Sequence of chain 1.B:
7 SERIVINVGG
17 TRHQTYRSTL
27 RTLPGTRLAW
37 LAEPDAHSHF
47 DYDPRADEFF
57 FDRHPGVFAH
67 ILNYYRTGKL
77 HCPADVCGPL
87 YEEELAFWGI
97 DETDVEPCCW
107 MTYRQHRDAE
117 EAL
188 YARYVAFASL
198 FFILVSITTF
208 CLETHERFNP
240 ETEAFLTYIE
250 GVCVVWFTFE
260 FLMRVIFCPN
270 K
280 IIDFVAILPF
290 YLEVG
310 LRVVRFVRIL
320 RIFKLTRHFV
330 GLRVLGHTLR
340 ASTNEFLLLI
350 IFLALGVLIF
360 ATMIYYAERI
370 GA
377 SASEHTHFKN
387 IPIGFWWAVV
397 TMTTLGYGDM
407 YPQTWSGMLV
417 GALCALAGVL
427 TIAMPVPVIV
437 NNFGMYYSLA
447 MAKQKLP

This protein binds this small molecule.
Small molecule (SMILES): Cc1ccc(S(=O)(=O)n2ccc(C(=O)NCc3ncco3)c2)cc1

Binding-site contacts:
Ligand atom O17 contacts residue LEU331 of chain 1.B at 4.4 Å.
Ligand atom O09 contacts residue PHE328 of chain 1.B at 3.7 Å.
Ligand atom O17 contacts residue THR325 of chain 1.B at 3.0 Å (h-bond).
Ligand atom C04 contacts residue HIS327 of chain 1.B at 4.3 Å.
Ligand atom C22 contacts residue ALA353 of chain 1.C at 3.7 Å (hydrophobic).
Ligand atom O09 contacts residue HIS327 of chain 1.B at 3.7 Å.
Ligand atom C02 contacts residue PHE194 of chain 1.B at 4.2 Å (hydrophobic).
Ligand atom C13 contacts residue LEU197 of chain 1.B at 4.0 Å (hydrophobic).
Ligand atom O17 contacts residue LEU324 of chain 1.B at 3.4 Å.
Ligand atom C20 contacts residue LEU354 of chain 1.C at 4.2 Å (hydrophobic).
Ligand atom C12 contacts residue LEU197 of chain 1.B at 4.3 Å (hydrophobic).
Ligand atom C16 contacts residue LEU324 of chain 1.B at 3.8 Å (hydrophobic).
Ligand atom C16 contacts residue THR325 of chain 1.B at 4.2 Å.
Ligand atom C19 contacts residue LEU354 of chain 1.C at 4.1 Å (hydrophobic).
Ligand atom C14 contacts residue LEU324 of chain 1.B at 4.2 Å (hydrophobic).
Ligand atom C01 contacts residue PHE194 of chain 1.B at 4.0 Å (hydrophobic).
Ligand atom C01 contacts residue ALA193 of chain 1.B at 3.6 Å (hydrophobic).
Ligand atom C15 contacts residue PHE328 of chain 1.B at 4.4 Å (hydrophobic).
Ligand atom C03 contacts residue HIS327 of chain 1.B at 4.2 Å.
Ligand atom C07 contacts residue PHE194 of chain 1.B at 4.0 Å (hydrophobic).
Ligand atom O24 contacts residue LEU354 of chain 1.C at 4.1 Å.
Ligand atom N18 contacts residue LEU324 of chain 1.B at 4.4 Å.
Ligand atom N21 contacts residue ALA353 of chain 1.C at 4.0 Å.

Sequence of chain 1.C:
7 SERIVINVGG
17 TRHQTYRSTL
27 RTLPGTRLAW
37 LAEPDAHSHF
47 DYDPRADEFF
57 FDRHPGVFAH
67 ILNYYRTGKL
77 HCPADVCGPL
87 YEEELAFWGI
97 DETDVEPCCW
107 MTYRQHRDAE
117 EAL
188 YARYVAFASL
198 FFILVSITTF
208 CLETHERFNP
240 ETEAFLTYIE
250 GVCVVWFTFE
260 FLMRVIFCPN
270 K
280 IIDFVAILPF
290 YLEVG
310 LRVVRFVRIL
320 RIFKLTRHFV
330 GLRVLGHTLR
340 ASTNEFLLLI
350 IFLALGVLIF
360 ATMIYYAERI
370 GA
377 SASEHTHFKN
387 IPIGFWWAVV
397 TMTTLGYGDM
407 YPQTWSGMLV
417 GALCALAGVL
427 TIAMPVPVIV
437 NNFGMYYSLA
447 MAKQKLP